Binding-site contacts:
Ligand atom C11 contacts residue SER91 of chain 1.A at 3.3 Å.
Ligand atom N7 contacts residue LEU46 of chain 1.A at 3.4 Å (h-bond).
Ligand atom C3 contacts residue LEU46 of chain 1.A at 3.1 Å (hydrophobic).
Ligand atom C21 contacts residue ILE111 of chain 1.A at 3.6 Å (hydrophobic).
Ligand atom C22 contacts residue ILE32 of chain 1.A at 3.4 Å (hydrophobic).
Ligand atom C27 contacts residue MET124 of chain 1.A at 3.8 Å (hydrophobic).
Ligand atom C8 contacts residue MET87 of chain 1.A at 3.6 Å (hydrophobic).
Ligand atom F26 contacts residue ILE28 of chain 1.A at 3.5 Å.
Ligand atom O19 contacts residue TYR128 of chain 1.A at 2.9 Å (h-bond).
Ligand atom N12 contacts residue SER91 of chain 1.A at 3.6 Å (h-bond).
Ligand atom F32 contacts residue PHE95 of chain 1.A at 3.3 Å.
Ligand atom C22 contacts residue ILE28 of chain 1.A at 3.8 Å (hydrophobic).
Ligand atom C30 contacts residue MET87 of chain 1.A at 3.8 Å (hydrophobic).
Ligand atom O17 contacts residue SER91 of chain 1.A at 3.4 Å (h-bond).
Ligand atom C1 contacts residue MET209 of chain 1.A at 3.7 Å (hydrophobic).
Ligand atom C15 contacts residue MET87 of chain 1.A at 3.9 Å (hydrophobic).
Ligand atom C18 contacts residue TYR128 of chain 1.A at 3.4 Å (hydrophobic).
Ligand atom C20 contacts residue SER91 of chain 1.A at 3.7 Å.
Ligand atom O17 contacts residue MET87 of chain 1.A at 3.6 Å.
Ligand atom C18 contacts residue SER91 of chain 1.A at 3.7 Å.
Ligand atom C3 contacts residue THR47 of chain 1.A at 3.8 Å.
Ligand atom F32 contacts residue SER91 of chain 1.A at 3.7 Å.
Ligand atom N7 contacts residue MET87 of chain 1.A at 3.7 Å.
Ligand atom F26 contacts residue THR29 of chain 1.A at 3.4 Å.
Ligand atom F32 contacts residue LEU107 of chain 1.A at 3.7 Å.
Ligand atom O16 contacts residue MET49 of chain 1.A at 3.5 Å.
Ligand atom O16 contacts residue ALA50 of chain 1.A at 3.1 Å (h-bond).
Ligand atom C20 contacts residue ILE111 of chain 1.A at 3.7 Å (hydrophobic).
Ligand atom O16 contacts residue LEU46 of chain 1.A at 3.7 Å.
Ligand atom F26 contacts residue ILE94 of chain 1.A at 3.5 Å.
Ligand atom C30 contacts residue SER91 of chain 1.A at 3.8 Å.
Ligand atom C30 contacts residue HIS53 of chain 1.A at 3.5 Å.
Ligand atom C10 contacts residue MET87 of chain 1.A at 3.9 Å (hydrophobic).
Ligand atom C4 contacts residue LEU46 of chain 1.A at 3.5 Å (hydrophobic).
Ligand atom N7 contacts residue ALA50 of chain 1.A at 3.7 Å.
Ligand atom F26 contacts residue LEU107 of chain 1.A at 3.8 Å.
Ligand atom C25 contacts residue ILE111 of chain 1.A at 3.8 Å (hydrophobic).
Ligand atom C3 contacts residue ALA50 of chain 1.A at 3.6 Å (hydrophobic).
Ligand atom O19 contacts residue MET124 of chain 1.A at 3.6 Å (h-bond).
Ligand atom C25 contacts residue SER91 of chain 1.A at 3.8 Å.

Sequence of chain 1.A:
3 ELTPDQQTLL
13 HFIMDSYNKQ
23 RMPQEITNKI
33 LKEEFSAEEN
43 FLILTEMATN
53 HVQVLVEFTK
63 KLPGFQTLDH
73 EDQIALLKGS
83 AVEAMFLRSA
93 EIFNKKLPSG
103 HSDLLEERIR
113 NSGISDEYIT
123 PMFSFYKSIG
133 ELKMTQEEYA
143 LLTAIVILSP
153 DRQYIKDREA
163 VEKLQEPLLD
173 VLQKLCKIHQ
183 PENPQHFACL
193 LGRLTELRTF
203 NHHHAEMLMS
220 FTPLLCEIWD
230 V

The protein below binds the small molecule below.
Small molecule (SMILES): CC(C)OC(=O)C1=CN(C(=O)c2ccc(F)c(F)c2)CC(C)(C)c2c1[nH]c1ccccc21